Binding-site contacts:
Ligand atom CAA contacts residue MET118 of chain 1.A at 3.9 Å (hydrophobic).
Ligand atom NAQ contacts residue ALA64 of chain 1.A at 3.8 Å.
Ligand atom NAR contacts residue ILE43 of chain 1.A at 3.9 Å.
Ligand atom CAI contacts residue VAL51 of chain 1.A at 3.8 Å (hydrophobic).
Ligand atom CAJ contacts residue ASN122 of chain 1.A at 3.9 Å.
Ligand atom CBB contacts residue LEU172 of chain 1.A at 3.7 Å (hydrophobic).
Ligand atom NAQ contacts residue LEU172 of chain 1.A at 3.2 Å.
Ligand atom CAG contacts residue VAL51 of chain 1.A at 3.5 Å (hydrophobic).
Ligand atom CAE contacts residue ASP185 of chain 1.A at 3.4 Å.
Ligand atom CBA contacts residue LEU172 of chain 1.A at 3.4 Å (hydrophobic).
Ligand atom CAA contacts residue SER120 of chain 1.A at 3.6 Å.
Ligand atom CAV contacts residue GLU117 of chain 1.A at 4.0 Å.
Ligand atom CAV contacts residue LEU172 of chain 1.A at 3.4 Å (hydrophobic).
Ligand atom CBA contacts residue LEU119 of chain 1.A at 3.7 Å (hydrophobic).
Ligand atom CAN contacts residue ASP125 of chain 1.A at 3.7 Å.
Ligand atom CAA contacts residue LEU119 of chain 1.A at 3.8 Å (hydrophobic).
Ligand atom CAB contacts residue ASP125 of chain 1.A at 3.1 Å.
Ligand atom NAC contacts residue GLU117 of chain 1.A at 2.9 Å (salt-bridge).
Ligand atom CAZ contacts residue SER120 of chain 1.A at 3.8 Å.
Ligand atom SAT contacts residue LEU172 of chain 1.A at 3.8 Å.
Ligand atom OAD contacts residue PHE116 of chain 1.A at 3.7 Å.
Ligand atom CBB contacts residue ALA64 of chain 1.A at 3.8 Å (hydrophobic).
Ligand atom NAR contacts residue LEU119 of chain 1.A at 2.9 Å (h-bond).
Ligand atom NBD contacts residue ASP125 of chain 1.A at 3.8 Å.
Ligand atom CAG contacts residue ASP185 of chain 1.A at 3.9 Å.
Ligand atom CAO contacts residue ASP125 of chain 1.A at 3.4 Å.
Ligand atom CAF contacts residue ASP185 of chain 1.A at 3.9 Å.
Ligand atom NBC contacts residue ASP125 of chain 1.A at 3.8 Å.
Ligand atom CAH contacts residue VAL184 of chain 1.A at 3.9 Å (hydrophobic).
Ligand atom NAC contacts residue LEU172 of chain 1.A at 4.0 Å.
Ligand atom CAY contacts residue LEU119 of chain 1.A at 3.7 Å (hydrophobic).
Ligand atom NAR contacts residue LEU172 of chain 1.A at 4.0 Å.
Ligand atom CAL contacts residue SER120 of chain 1.A at 3.8 Å.
Ligand atom OAS contacts residue LEU119 of chain 1.A at 3.7 Å.
Ligand atom NAQ contacts residue LEU119 of chain 1.A at 3.6 Å (h-bond).
Ligand atom CAV contacts residue ALA64 of chain 1.A at 3.5 Å (hydrophobic).
Ligand atom CBA contacts residue ILE43 of chain 1.A at 4.0 Å (hydrophobic).
Ligand atom NAC contacts residue ALA64 of chain 1.A at 3.6 Å.
Ligand atom NAC contacts residue PHE116 of chain 1.A at 4.0 Å.
Ligand atom OAS contacts residue ILE43 of chain 1.A at 3.5 Å.

Sequence of chain 1.A:
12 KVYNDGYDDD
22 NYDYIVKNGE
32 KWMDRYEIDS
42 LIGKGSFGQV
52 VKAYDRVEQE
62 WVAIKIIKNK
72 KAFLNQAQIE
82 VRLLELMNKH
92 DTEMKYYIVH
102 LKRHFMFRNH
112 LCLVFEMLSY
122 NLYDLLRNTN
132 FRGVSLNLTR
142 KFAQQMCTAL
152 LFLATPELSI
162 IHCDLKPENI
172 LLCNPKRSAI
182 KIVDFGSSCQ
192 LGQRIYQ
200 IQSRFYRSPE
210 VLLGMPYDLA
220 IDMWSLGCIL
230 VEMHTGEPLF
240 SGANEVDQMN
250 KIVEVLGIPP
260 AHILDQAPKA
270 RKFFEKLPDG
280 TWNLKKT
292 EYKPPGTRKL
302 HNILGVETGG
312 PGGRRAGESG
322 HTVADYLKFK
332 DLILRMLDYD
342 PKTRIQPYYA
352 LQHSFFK

This protein binds this small molecule.
Small molecule (SMILES): COc1cc(N2CCN(C)CC2)ccc1Nc1nc(N)c(C(=O)c2ccccc2)s1